The protein below binds the small molecule below.
Small molecule (SMILES): CC(=O)N[C@H]1[C@H](O[C@H]2[C@H](O)[C@@H](NC(C)=O)CO[C@@H]2CO)O[C@H](CO)[C@@H](O[C@@H]2O[C@H](CO)[C@@H](O)[C@H](O)[C@@H]2O)[C@@H]1O

Binding-site contacts:
Ligand atom C7 contacts residue NAG1 of chain 46.I at 4.4 Å.
Ligand atom C1 contacts residue GLY216 of chain 46.E at 4.3 Å.
Ligand atom C8 contacts residue LYS217 of chain 46.E at 3.9 Å.
Ligand atom C8 contacts residue ASN218 of chain 46.E at 2.8 Å.
Ligand atom C5 contacts residue ASN237 of chain 46.E at 3.6 Å.
Ligand atom O6 contacts residue ASN237 of chain 46.E at 4.4 Å.
Ligand atom N2 contacts residue ASN218 of chain 46.E at 4.4 Å.
Ligand atom C7 contacts residue ASN218 of chain 46.E at 3.4 Å.
Ligand atom C3 contacts residue ASN237 of chain 46.E at 3.9 Å.
Ligand atom N2 contacts residue ASN237 of chain 46.E at 3.1 Å (h-bond).
Ligand atom C7 contacts residue GLY216 of chain 46.E at 2.7 Å.
Ligand atom C7 contacts residue ASN237 of chain 46.E at 3.7 Å.
Ligand atom C8 contacts residue GLY216 of chain 46.E at 2.1 Å.
Ligand atom C2 contacts residue ASN237 of chain 46.E at 2.6 Å.
Ligand atom N2 contacts residue GLY216 of chain 46.E at 2.6 Å (h-bond).
Ligand atom C4 contacts residue ASN237 of chain 46.E at 4.3 Å.
Ligand atom C8 contacts residue NAG1 of chain 46.I at 4.3 Å.
Ligand atom O7 contacts residue ASN218 of chain 46.E at 3.5 Å (h-bond).
Ligand atom O5 contacts residue ASN237 of chain 46.E at 2.3 Å (h-bond).
Ligand atom O7 contacts residue NAG1 of chain 46.I at 3.7 Å.
Ligand atom O7 contacts residue GLY216 of chain 46.E at 3.9 Å.
Ligand atom O7 contacts residue ASN237 of chain 46.E at 3.8 Å.
Ligand atom C2 contacts residue GLY216 of chain 46.E at 3.9 Å.
Ligand atom C1 contacts residue ASN237 of chain 46.E at 1.4 Å.

Sequence of chain 46.E:
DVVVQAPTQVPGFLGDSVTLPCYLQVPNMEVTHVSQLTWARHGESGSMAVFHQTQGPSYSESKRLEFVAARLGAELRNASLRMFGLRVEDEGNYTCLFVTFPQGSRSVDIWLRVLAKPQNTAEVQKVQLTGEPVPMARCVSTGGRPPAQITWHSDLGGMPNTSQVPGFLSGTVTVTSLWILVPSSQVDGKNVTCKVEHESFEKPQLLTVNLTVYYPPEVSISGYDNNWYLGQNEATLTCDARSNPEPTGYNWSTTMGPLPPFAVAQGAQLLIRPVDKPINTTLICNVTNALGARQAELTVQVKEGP